This small molecule binds to this protein.
Small molecule (SMILES): OC[C@@H]1O[C@@H](O)[C@@H](O)[C@H]1O

Binding-site contacts:
Ligand atom O1 contacts residue ASP23 of chain 3.A at 3.0 Å (salt-bridge).
Ligand atom C1 contacts residue ASP23 of chain 3.A at 4.3 Å.
Ligand atom C3 contacts residue VAL45 of chain 3.A at 3.4 Å (hydrophobic).
Ligand atom C5 contacts residue VAL45 of chain 3.A at 3.3 Å (hydrophobic).
Ligand atom O3 contacts residue ASP47 of chain 3.A at 4.4 Å.
Ligand atom O2 contacts residue ARG19 of chain 3.A at 3.6 Å.
Ligand atom O1 contacts residue ASP47 of chain 3.A at 4.2 Å.
Ligand atom C1 contacts residue VAL45 of chain 3.A at 3.7 Å (hydrophobic).
Ligand atom O1 contacts residue ARG27 of chain 3.A at 4.3 Å.
Ligand atom O5 contacts residue VAL45 of chain 3.A at 3.8 Å.
Ligand atom C3 contacts residue ASN46 of chain 3.A at 4.3 Å.
Ligand atom O4 contacts residue ARG27 of chain 3.A at 4.0 Å.
Ligand atom O2 contacts residue VAL45 of chain 3.A at 4.5 Å.
Ligand atom O1 contacts residue ARG19 of chain 3.A at 4.2 Å.
Ligand atom C2 contacts residue ASN46 of chain 3.A at 3.4 Å.
Ligand atom O2 contacts residue ASP23 of chain 3.A at 4.4 Å.
Ligand atom C2 contacts residue ASP47 of chain 3.A at 3.8 Å.
Ligand atom O2 contacts residue ASN46 of chain 3.A at 3.6 Å.
Ligand atom O4 contacts residue VAL45 of chain 3.A at 3.8 Å.
Ligand atom O5 contacts residue ARG27 of chain 3.A at 4.2 Å.
Ligand atom O2 contacts residue TYR22 of chain 3.A at 4.3 Å.
Ligand atom C2 contacts residue VAL45 of chain 3.A at 3.2 Å (hydrophobic).
Ligand atom C1 contacts residue ARG27 of chain 3.A at 4.4 Å.
Ligand atom O1 contacts residue TYR22 of chain 3.A at 4.0 Å.
Ligand atom C4 contacts residue VAL45 of chain 3.A at 3.8 Å (hydrophobic).
Ligand atom O2 contacts residue ASP47 of chain 3.A at 2.4 Å (salt-bridge).
Ligand atom C1 contacts residue ASN46 of chain 3.A at 4.3 Å.

Sequence of chain 3.A:
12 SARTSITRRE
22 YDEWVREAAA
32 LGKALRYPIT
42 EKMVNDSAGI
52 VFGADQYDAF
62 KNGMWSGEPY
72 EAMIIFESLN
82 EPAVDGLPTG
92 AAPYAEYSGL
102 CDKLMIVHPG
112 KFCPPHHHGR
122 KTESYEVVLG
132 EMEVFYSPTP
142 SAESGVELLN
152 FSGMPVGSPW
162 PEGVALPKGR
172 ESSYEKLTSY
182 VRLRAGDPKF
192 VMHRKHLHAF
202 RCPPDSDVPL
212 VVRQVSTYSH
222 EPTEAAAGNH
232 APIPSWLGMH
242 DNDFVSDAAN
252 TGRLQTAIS